Binding-site contacts:
Ligand atom C5 contacts residue ASN465 of chain 1.B at 3.7 Å.
Ligand atom C3 contacts residue ASN465 of chain 1.B at 3.8 Å.
Ligand atom O7 contacts residue ASN465 of chain 1.B at 3.2 Å (h-bond).
Ligand atom C6 contacts residue SER467 of chain 1.B at 4.4 Å.
Ligand atom C8 contacts residue ASN465 of chain 1.B at 4.4 Å.
Ligand atom C2 contacts residue ASN465 of chain 1.B at 2.4 Å.
Ligand atom C4 contacts residue ASN465 of chain 1.B at 4.2 Å.
Ligand atom C1 contacts residue ASN465 of chain 1.B at 1.4 Å.
Ligand atom C7 contacts residue ASN465 of chain 1.B at 3.2 Å.
Ligand atom N2 contacts residue ASN465 of chain 1.B at 2.9 Å (h-bond).
Ligand atom O5 contacts residue ASN465 of chain 1.B at 2.4 Å (h-bond).

Sequence of chain 1.B:
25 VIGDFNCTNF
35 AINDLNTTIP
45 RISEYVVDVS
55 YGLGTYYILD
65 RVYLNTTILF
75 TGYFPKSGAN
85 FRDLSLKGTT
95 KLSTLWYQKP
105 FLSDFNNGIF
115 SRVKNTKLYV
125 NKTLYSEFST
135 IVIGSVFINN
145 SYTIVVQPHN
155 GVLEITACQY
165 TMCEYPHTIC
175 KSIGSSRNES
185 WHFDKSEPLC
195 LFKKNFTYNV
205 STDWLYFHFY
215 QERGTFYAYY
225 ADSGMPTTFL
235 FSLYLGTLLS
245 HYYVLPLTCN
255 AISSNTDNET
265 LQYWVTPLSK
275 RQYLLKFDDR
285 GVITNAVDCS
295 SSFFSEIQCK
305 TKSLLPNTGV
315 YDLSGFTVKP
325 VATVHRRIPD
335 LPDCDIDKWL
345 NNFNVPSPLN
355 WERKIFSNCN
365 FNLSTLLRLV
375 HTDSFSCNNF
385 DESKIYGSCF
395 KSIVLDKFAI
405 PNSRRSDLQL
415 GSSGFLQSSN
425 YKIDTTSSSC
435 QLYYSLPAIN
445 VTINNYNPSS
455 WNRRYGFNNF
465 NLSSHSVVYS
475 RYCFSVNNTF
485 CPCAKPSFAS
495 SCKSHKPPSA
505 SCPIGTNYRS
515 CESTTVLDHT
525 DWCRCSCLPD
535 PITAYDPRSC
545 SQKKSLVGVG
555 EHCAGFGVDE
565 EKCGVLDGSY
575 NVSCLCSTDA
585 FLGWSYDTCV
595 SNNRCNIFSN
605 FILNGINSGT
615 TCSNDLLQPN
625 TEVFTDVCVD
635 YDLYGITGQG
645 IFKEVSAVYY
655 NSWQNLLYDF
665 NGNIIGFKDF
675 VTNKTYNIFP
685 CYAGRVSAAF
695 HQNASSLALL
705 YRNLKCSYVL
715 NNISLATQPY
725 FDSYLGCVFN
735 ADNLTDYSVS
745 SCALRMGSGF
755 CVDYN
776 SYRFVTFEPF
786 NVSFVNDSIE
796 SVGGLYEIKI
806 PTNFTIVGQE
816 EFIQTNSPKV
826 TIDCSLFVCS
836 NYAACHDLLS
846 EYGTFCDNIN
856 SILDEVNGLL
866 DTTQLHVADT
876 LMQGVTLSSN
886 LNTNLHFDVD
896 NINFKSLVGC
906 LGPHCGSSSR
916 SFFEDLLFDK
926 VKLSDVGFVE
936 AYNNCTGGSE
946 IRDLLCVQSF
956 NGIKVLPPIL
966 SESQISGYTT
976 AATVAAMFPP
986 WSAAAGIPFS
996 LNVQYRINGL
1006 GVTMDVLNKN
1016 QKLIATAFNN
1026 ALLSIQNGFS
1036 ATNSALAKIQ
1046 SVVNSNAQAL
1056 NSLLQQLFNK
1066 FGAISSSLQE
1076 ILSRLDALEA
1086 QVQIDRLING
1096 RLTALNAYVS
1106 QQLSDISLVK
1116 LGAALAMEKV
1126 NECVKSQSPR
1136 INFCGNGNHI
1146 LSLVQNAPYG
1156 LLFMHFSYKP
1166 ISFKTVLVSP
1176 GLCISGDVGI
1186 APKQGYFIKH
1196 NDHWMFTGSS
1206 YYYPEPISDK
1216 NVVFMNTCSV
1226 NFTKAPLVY

This protein binds this small molecule.
Small molecule (SMILES): CC(=O)N[C@@H]1[C@@H](O)[C@H](O)[C@@H](CO)O[C@H]1O